Sequence of chain 10.B:
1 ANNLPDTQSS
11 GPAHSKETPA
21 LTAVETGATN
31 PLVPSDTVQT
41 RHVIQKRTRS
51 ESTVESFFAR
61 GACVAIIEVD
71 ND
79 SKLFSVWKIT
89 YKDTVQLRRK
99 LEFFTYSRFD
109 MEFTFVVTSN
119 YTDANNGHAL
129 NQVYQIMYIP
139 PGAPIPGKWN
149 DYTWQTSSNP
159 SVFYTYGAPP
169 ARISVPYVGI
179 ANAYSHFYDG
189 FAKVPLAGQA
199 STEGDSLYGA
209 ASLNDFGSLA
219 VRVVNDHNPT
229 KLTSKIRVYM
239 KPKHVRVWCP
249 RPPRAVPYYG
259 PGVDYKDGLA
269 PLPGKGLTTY

Binding-site contacts:
Ligand atom C12 contacts residue ILE87 of chain 10.B at 3.8 Å (hydrophobic).
Ligand atom CL2 contacts residue TYR136 of chain 10.B at 3.6 Å.
Ligand atom O1 contacts residue ILE87 of chain 10.B at 3.7 Å.
Ligand atom C7 contacts residue MET109 of chain 10.B at 3.3 Å (hydrophobic).
Ligand atom CL2 contacts residue ILE25 of chain 9.E at 3.4 Å.
Ligand atom C3 contacts residue MET109 of chain 10.B at 3.7 Å (hydrophobic).
Ligand atom C5 contacts residue TYR89 of chain 10.B at 3.5 Å (hydrophobic).
Ligand atom C21 contacts residue TYR182 of chain 10.B at 3.8 Å (hydrophobic).
Ligand atom C20 contacts residue LEU217 of chain 10.B at 3.8 Å (hydrophobic).
Ligand atom C13 contacts residue MET109 of chain 10.B at 3.4 Å (hydrophobic).
Ligand atom CL3 contacts residue LEU217 of chain 10.B at 3.8 Å.
Ligand atom C8 contacts residue MET109 of chain 10.B at 3.4 Å (hydrophobic).
Ligand atom C16 contacts residue ALA24 of chain 9.E at 3.8 Å (hydrophobic).
Ligand atom CL2 contacts residue ALA24 of chain 9.E at 3.5 Å.
Ligand atom C17 contacts residue ALA24 of chain 9.E at 3.7 Å (hydrophobic).
Ligand atom CL3 contacts residue PHE111 of chain 10.B at 3.8 Å.
Ligand atom C16 contacts residue TYR136 of chain 10.B at 3.8 Å (hydrophobic).
Ligand atom C7 contacts residue PHE214 of chain 10.B at 3.5 Å (hydrophobic).
Ligand atom C11 contacts residue ILE87 of chain 10.B at 3.8 Å (hydrophobic).
Ligand atom C21 contacts residue SER105 of chain 10.B at 3.8 Å.
Ligand atom C13 contacts residue PHE111 of chain 10.B at 3.7 Å (hydrophobic).
Ligand atom C14 contacts residue TYR136 of chain 10.B at 3.5 Å (hydrophobic).
Ligand atom C4 contacts residue MET109 of chain 10.B at 3.8 Å (hydrophobic).
Ligand atom C1 contacts residue TYR182 of chain 10.B at 3.8 Å (hydrophobic).
Ligand atom O3 contacts residue TYR89 of chain 10.B at 3.6 Å.
Ligand atom C17 contacts residue TYR136 of chain 10.B at 3.7 Å (hydrophobic).
Ligand atom C13 contacts residue ILE87 of chain 10.B at 3.7 Å (hydrophobic).
Ligand atom C21 contacts residue HIS184 of chain 10.B at 3.6 Å.
Ligand atom C6 contacts residue TYR89 of chain 10.B at 3.7 Å (hydrophobic).
Ligand atom O3 contacts residue PHE107 of chain 10.B at 3.6 Å.
Ligand atom C10 contacts residue TYR136 of chain 10.B at 3.5 Å (hydrophobic).
Ligand atom C9 contacts residue PHE214 of chain 10.B at 3.7 Å (hydrophobic).
Ligand atom O2 contacts residue VAL173 of chain 10.B at 3.4 Å.
Ligand atom C9 contacts residue VAL176 of chain 10.B at 3.6 Å (hydrophobic).
Ligand atom O1 contacts residue MET109 of chain 10.B at 3.7 Å.
Ligand atom C2 contacts residue PHE214 of chain 10.B at 3.6 Å (hydrophobic).
Ligand atom C20 contacts residue ILE171 of chain 10.B at 3.8 Å (hydrophobic).
Ligand atom C12 contacts residue PHE111 of chain 10.B at 3.8 Å (hydrophobic).
Ligand atom C19 contacts residue LEU217 of chain 10.B at 3.8 Å (hydrophobic).
Ligand atom O1 contacts residue PHE214 of chain 10.B at 3.8 Å.

This protein binds this small molecule.
Small molecule (SMILES): COc1ccc(OCc2ccc(COc3c(Cl)cccc3Cl)cc2)c(Cl)c1

Sequence of chain 9.E:
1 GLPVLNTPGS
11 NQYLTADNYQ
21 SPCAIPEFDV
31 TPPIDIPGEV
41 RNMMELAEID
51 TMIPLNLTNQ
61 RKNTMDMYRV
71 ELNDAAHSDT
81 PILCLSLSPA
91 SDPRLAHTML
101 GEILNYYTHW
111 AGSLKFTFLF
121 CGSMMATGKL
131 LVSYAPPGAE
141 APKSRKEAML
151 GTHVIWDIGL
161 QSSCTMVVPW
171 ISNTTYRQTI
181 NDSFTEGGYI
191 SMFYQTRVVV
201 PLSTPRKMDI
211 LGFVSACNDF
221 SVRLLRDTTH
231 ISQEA